A small-molecule ligand and the protein it binds are described below.
Small molecule (SMILES): N[C@@H](Cc1ccccc1)C(=O)O

Binding-site contacts:
Ligand atom CD1 contacts residue GLU226 of chain 1.E at 4.0 Å.
Ligand atom N contacts residue MET272 of chain 1.E at 3.2 Å.
Ligand atom CA contacts residue VAL286 of chain 1.E at 3.6 Å (hydrophobic).
Ligand atom CZ contacts residue GLU226 of chain 1.E at 4.3 Å.
Ligand atom N contacts residue HIS273 of chain 1.E at 3.0 Å (h-bond).
Ligand atom CD1 contacts residue THR239 of chain 1.E at 3.8 Å.
Ligand atom CE1 contacts residue ASN285 of chain 1.E at 4.4 Å.
Ligand atom CA contacts residue GLU271 of chain 1.E at 4.2 Å.
Ligand atom CA contacts residue ASN285 of chain 1.E at 3.7 Å.
Ligand atom C contacts residue VAL286 of chain 1.E at 4.5 Å (hydrophobic).
Ligand atom CZ contacts residue THR239 of chain 1.E at 4.5 Å.
Ligand atom CG contacts residue HIS67 of chain 1.E at 4.0 Å.
Ligand atom CE2 contacts residue HIS67 of chain 1.E at 4.0 Å.
Ligand atom CD1 contacts residue HIS67 of chain 1.E at 3.5 Å.
Ligand atom CB contacts residue HIS273 of chain 1.E at 3.9 Å.
Ligand atom CB contacts residue ASN285 of chain 1.E at 3.7 Å.
Ligand atom N contacts residue GLY287 of chain 1.E at 3.9 Å.
Ligand atom C contacts residue ARG274 of chain 1.E at 4.0 Å.
Ligand atom CE1 contacts residue THR239 of chain 1.E at 3.6 Å.
Ligand atom N contacts residue ASN285 of chain 1.E at 2.7 Å (h-bond).
Ligand atom CZ contacts residue PHE229 of chain 1.E at 4.0 Å (hydrophobic).
Ligand atom O contacts residue ARG274 of chain 1.E at 3.2 Å (salt-bridge).
Ligand atom C contacts residue HIS273 of chain 1.E at 3.6 Å.
Ligand atom CA contacts residue MET272 of chain 1.E at 4.4 Å (hydrophobic).
Ligand atom CE1 contacts residue GLU226 of chain 1.E at 3.5 Å.
Ligand atom CA contacts residue HIS273 of chain 1.E at 3.7 Å.
Ligand atom CG contacts residue ASN285 of chain 1.E at 4.0 Å.
Ligand atom O contacts residue HIS273 of chain 1.E at 3.0 Å (h-bond).
Ligand atom N contacts residue GLU271 of chain 1.E at 3.2 Å (salt-bridge).
Ligand atom CA contacts residue GLY287 of chain 1.E at 4.1 Å.
Ligand atom CE1 contacts residue HIS67 of chain 1.E at 3.4 Å.
Ligand atom CD2 contacts residue HIS67 of chain 1.E at 3.8 Å.
Ligand atom CZ contacts residue HIS67 of chain 1.E at 3.5 Å.
Ligand atom C contacts residue GLY287 of chain 1.E at 4.5 Å.
Ligand atom C contacts residue GLU271 of chain 1.E at 4.5 Å.
Ligand atom O contacts residue MET272 of chain 1.E at 4.2 Å.
Ligand atom CD1 contacts residue ASN285 of chain 1.E at 3.4 Å.
Ligand atom N contacts residue VAL286 of chain 1.E at 3.2 Å.

Sequence of chain 1.E:
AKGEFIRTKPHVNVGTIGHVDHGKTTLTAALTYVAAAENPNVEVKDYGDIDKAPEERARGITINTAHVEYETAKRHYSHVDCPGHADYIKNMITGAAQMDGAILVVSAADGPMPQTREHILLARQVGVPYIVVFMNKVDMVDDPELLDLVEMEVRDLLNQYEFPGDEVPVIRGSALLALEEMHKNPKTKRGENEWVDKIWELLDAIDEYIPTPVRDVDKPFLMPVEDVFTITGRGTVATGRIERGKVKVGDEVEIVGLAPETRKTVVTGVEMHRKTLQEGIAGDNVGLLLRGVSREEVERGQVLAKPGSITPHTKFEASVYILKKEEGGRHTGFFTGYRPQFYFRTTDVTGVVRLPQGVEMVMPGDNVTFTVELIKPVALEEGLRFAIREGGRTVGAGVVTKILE